This protein binds this small molecule.
Small molecule (SMILES): Nc1ncnc2c1ncn2[C@@H]1O[C@H](COP(=O)(O)OP(=O)(O)OP(O)(O)=S)[C@@H](O)[C@H]1O

Sequence of chain 1.E:
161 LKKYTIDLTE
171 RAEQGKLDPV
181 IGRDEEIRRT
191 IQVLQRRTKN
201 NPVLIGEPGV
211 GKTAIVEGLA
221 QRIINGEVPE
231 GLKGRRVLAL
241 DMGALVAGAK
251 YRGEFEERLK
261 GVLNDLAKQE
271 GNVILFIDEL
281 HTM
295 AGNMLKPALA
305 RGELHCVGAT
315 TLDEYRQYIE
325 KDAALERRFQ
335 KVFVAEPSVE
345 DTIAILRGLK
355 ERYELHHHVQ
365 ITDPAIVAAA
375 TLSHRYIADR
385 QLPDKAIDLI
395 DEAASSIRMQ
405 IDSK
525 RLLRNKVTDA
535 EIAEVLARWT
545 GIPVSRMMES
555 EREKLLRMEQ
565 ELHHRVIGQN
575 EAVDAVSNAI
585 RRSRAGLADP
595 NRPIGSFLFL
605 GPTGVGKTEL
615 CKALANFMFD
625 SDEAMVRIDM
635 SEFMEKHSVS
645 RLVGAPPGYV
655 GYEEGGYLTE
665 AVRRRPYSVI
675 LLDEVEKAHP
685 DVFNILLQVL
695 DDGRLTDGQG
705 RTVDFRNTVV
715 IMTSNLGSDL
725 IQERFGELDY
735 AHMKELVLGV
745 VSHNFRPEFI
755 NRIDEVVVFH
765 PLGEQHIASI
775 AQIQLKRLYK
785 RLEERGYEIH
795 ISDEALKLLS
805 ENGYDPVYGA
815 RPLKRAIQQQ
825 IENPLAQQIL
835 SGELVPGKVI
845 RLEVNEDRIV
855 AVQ

Binding-site contacts:
Ligand atom O4' contacts residue ILE391 of chain 1.E at 3.6 Å.
Ligand atom C1' contacts residue ILE391 of chain 1.E at 3.7 Å (hydrophobic).
Ligand atom N7 contacts residue GLY211 of chain 1.E at 3.6 Å.
Ligand atom O2A contacts residue LYS212 of chain 1.E at 3.6 Å.
Ligand atom PB contacts residue THR213 of chain 1.E at 3.8 Å.
Ligand atom PB contacts residue PRO208 of chain 1.E at 3.2 Å.
Ligand atom C2 contacts residue PRO179 of chain 1.E at 3.2 Å (hydrophobic).
Ligand atom O2A contacts residue PRO208 of chain 1.E at 3.3 Å (h-bond).
Ligand atom O2A contacts residue VAL210 of chain 1.E at 3.6 Å.
Ligand atom O2A contacts residue GLY211 of chain 1.E at 2.8 Å (h-bond).
Ligand atom N1 contacts residue VAL180 of chain 1.E at 3.5 Å.
Ligand atom C2 contacts residue ILE181 of chain 1.E at 3.7 Å (hydrophobic).
Ligand atom O1A contacts residue ALA214 of chain 1.E at 3.4 Å (h-bond).
Ligand atom N6 contacts residue ARG183 of chain 1.E at 3.4 Å.
Ligand atom O3A contacts residue THR213 of chain 1.E at 3.2 Å.
Ligand atom O2G contacts residue ALA327 of chain 1.F at 3.6 Å.
Ligand atom O1A contacts residue GLY211 of chain 1.E at 3.3 Å.
Ligand atom O3B contacts residue PRO208 of chain 1.E at 2.9 Å (h-bond).
Ligand atom C3' contacts residue ARG331 of chain 1.F at 3.8 Å.
Ligand atom O2B contacts residue PRO208 of chain 1.E at 2.5 Å (h-bond).
Ligand atom C5' contacts residue GLY209 of chain 1.E at 3.7 Å.
Ligand atom O3' contacts residue ARG331 of chain 1.F at 3.0 Å (salt-bridge).
Ligand atom O1B contacts residue THR213 of chain 1.E at 3.2 Å.
Ligand atom N1 contacts residue ILE181 of chain 1.E at 3.1 Å (h-bond).
Ligand atom O1A contacts residue THR213 of chain 1.E at 3.3 Å (h-bond).
Ligand atom N6 contacts residue ILE181 of chain 1.E at 3.4 Å (h-bond).
Ligand atom C3' contacts residue ALA214 of chain 1.E at 3.8 Å (hydrophobic).
Ligand atom O2' contacts residue ASP178 of chain 1.E at 3.1 Å (salt-bridge).
Ligand atom PA contacts residue GLY211 of chain 1.E at 3.8 Å.
Ligand atom O2B contacts residue LYS212 of chain 1.E at 3.2 Å.
Ligand atom O2A contacts residue GLY209 of chain 1.E at 2.9 Å (h-bond).
Ligand atom C2 contacts residue VAL180 of chain 1.E at 3.6 Å (hydrophobic).
Ligand atom N6 contacts residue ILE349 of chain 1.E at 3.8 Å.
Ligand atom S1G contacts residue ARG331 of chain 1.F at 3.1 Å (salt-bridge).
Ligand atom O5' contacts residue ARG331 of chain 1.F at 3.2 Å (salt-bridge).
Ligand atom N3 contacts residue LEU353 of chain 1.E at 3.7 Å.
Ligand atom O1A contacts residue LYS212 of chain 1.E at 3.3 Å (salt-bridge).
Ligand atom C8 contacts residue GLY211 of chain 1.E at 3.7 Å.
Ligand atom C4' contacts residue ARG331 of chain 1.F at 3.5 Å.
Ligand atom C5' contacts residue ARG331 of chain 1.F at 3.8 Å.

Sequence of chain 1.F:
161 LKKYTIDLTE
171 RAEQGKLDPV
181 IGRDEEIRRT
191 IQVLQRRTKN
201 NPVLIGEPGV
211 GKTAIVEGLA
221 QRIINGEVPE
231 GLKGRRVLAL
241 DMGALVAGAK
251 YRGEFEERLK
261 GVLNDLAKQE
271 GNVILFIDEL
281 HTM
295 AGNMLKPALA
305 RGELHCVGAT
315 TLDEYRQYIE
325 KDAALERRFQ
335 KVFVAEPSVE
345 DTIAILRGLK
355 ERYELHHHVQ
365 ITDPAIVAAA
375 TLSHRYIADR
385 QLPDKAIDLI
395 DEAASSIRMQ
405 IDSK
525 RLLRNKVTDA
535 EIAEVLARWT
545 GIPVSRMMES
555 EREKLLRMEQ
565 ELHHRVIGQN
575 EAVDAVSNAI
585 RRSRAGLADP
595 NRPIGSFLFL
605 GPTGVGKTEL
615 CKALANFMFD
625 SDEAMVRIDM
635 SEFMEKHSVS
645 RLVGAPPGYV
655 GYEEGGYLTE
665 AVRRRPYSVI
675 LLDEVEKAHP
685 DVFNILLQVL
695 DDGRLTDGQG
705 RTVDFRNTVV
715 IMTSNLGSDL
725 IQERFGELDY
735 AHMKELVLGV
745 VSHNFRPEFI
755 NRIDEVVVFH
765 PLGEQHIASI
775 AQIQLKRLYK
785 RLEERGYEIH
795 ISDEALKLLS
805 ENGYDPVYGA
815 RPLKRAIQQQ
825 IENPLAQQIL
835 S